Sequence of chain 1.D:
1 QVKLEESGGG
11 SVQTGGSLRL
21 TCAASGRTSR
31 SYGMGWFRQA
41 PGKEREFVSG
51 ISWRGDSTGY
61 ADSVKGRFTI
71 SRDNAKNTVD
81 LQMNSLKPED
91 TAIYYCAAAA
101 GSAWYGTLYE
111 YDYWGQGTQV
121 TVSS

Sequence of chain 1.C:
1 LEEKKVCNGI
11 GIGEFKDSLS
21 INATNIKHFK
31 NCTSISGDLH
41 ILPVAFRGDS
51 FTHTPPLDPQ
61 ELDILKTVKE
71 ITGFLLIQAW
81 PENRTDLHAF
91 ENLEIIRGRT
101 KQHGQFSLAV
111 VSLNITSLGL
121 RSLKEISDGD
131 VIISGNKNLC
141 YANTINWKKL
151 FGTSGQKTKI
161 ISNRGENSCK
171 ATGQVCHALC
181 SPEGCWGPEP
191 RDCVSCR

Binding-site contacts:
Ligand atom C6 contacts residue THR24 of chain 1.C at 3.6 Å.
Ligand atom C1 contacts residue THR54 of chain 1.C at 3.8 Å.
Ligand atom C3 contacts residue SER18 of chain 1.C at 4.0 Å.
Ligand atom C2 contacts residue SER18 of chain 1.C at 3.6 Å.
Ligand atom C1 contacts residue ASN22 of chain 1.C at 1.4 Å.
Ligand atom O4 contacts residue ASP17 of chain 1.C at 3.9 Å.
Ligand atom O7 contacts residue LEU19 of chain 1.C at 2.9 Å (h-bond).
Ligand atom O6 contacts residue ASP17 of chain 1.C at 3.9 Å.
Ligand atom C6 contacts residue SER18 of chain 1.C at 4.0 Å.
Ligand atom O6 contacts residue ASN25 of chain 1.C at 3.5 Å.
Ligand atom O5 contacts residue ASN25 of chain 1.C at 3.3 Å (h-bond).
Ligand atom N2 contacts residue THR52 of chain 1.C at 3.5 Å (h-bond).
Ligand atom C8 contacts residue VAL44 of chain 1.C at 3.9 Å (hydrophobic).
Ligand atom C3 contacts residue ASN22 of chain 1.C at 3.8 Å.
Ligand atom C4 contacts residue SER18 of chain 1.C at 3.5 Å.
Ligand atom C2 contacts residue ASN22 of chain 1.C at 2.5 Å.
Ligand atom O2 contacts residue ASP17 of chain 1.C at 3.9 Å.
Ligand atom C2 contacts residue ASP17 of chain 1.C at 4.0 Å.
Ligand atom N2 contacts residue THR54 of chain 1.C at 3.5 Å (h-bond).
Ligand atom C1 contacts residue ASN25 of chain 1.C at 3.8 Å.
Ligand atom O5 contacts residue SER18 of chain 1.C at 3.5 Å (h-bond).
Ligand atom N2 contacts residue ASN22 of chain 1.C at 2.8 Å (h-bond).
Ligand atom C7 contacts residue LEU19 of chain 1.C at 3.8 Å (hydrophobic).
Ligand atom O7 contacts residue ASN22 of chain 1.C at 3.0 Å (h-bond).
Ligand atom C5 contacts residue THR24 of chain 1.C at 3.8 Å.
Ligand atom C2 contacts residue THR54 of chain 1.C at 3.9 Å.
Ligand atom C3 contacts residue THR54 of chain 1.C at 3.9 Å.
Ligand atom O3 contacts residue THR52 of chain 1.C at 3.8 Å.
Ligand atom O7 contacts residue SER20 of chain 1.C at 3.2 Å (h-bond).
Ligand atom C8 contacts residue ASP49 of chain 1.C at 4.0 Å.
Ligand atom O5 contacts residue ASN22 of chain 1.C at 2.4 Å (h-bond).
Ligand atom C6 contacts residue ASP17 of chain 1.C at 3.7 Å.
Ligand atom C5 contacts residue SER18 of chain 1.C at 3.8 Å.
Ligand atom O6 contacts residue SER18 of chain 1.C at 3.0 Å (h-bond).
Ligand atom C8 contacts residue LEU19 of chain 1.C at 3.8 Å (hydrophobic).
Ligand atom O6 contacts residue GLU14 of chain 1.C at 3.6 Å (salt-bridge).
Ligand atom C7 contacts residue ASN22 of chain 1.C at 3.1 Å.
Ligand atom C6 contacts residue ASN25 of chain 1.C at 3.7 Å.
Ligand atom O7 contacts residue SER18 of chain 1.C at 3.8 Å.
Ligand atom C5 contacts residue ASN22 of chain 1.C at 3.7 Å.

A small-molecule ligand and the protein it binds are described below.
Small molecule (SMILES): CC(=O)N[C@H]1[C@H](O[C@H]2[C@H](O)[C@@H](NC(C)=O)CO[C@@H]2CO)O[C@H](CO)[C@@H](O[C@@H]2O[C@H](CO)[C@@H](O)[C@H](O[C@H]3O[C@H](CO)[C@@H](O)[C@H](O)[C@@H]3O)[C@@H]2O)[C@@H]1O